Sequence of chain 1.A:
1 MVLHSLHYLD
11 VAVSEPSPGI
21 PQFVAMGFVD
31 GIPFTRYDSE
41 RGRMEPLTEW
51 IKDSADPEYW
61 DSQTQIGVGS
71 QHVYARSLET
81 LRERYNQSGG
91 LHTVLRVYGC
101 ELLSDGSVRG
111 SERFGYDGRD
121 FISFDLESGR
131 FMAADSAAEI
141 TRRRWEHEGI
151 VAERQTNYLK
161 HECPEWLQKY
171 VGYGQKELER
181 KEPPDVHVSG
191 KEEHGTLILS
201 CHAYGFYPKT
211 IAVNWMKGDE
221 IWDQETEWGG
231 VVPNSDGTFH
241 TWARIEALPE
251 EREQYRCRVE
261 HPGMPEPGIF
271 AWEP

Binding-site contacts:
Ligand atom CG contacts residue TYR74 of chain 1.A at 3.6 Å (hydrophobic).
Ligand atom O contacts residue TYR98 of chain 1.A at 3.4 Å (h-bond).
Ligand atom CB contacts residue GLN63 of chain 1.A at 3.5 Å.
Ligand atom O contacts residue THR141 of chain 1.A at 3.0 Å (h-bond).
Ligand atom CA contacts residue SER70 of chain 1.A at 3.5 Å.
Ligand atom N contacts residue GLN63 of chain 1.A at 3.5 Å (h-bond).
Ligand atom N contacts residue SER77 of chain 1.A at 3.3 Å (h-bond).
Ligand atom O contacts residue TRP145 of chain 1.A at 3.1 Å (h-bond).
Ligand atom CD1 contacts residue TYR158 of chain 1.A at 3.5 Å (hydrophobic).
Ligand atom N contacts residue ARG96 of chain 1.A at 3.5 Å (salt-bridge).
Ligand atom CG contacts residue TYR8 of chain 1.A at 3.5 Å (hydrophobic).
Ligand atom O contacts residue GLN63 of chain 1.A at 3.2 Å (h-bond).
Ligand atom OG1 contacts residue ARG154 of chain 1.A at 2.4 Å (salt-bridge).
Ligand atom CG2 contacts residue GLN63 of chain 1.A at 3.0 Å.
Ligand atom CG2 contacts residue TYR8 of chain 1.A at 3.5 Å (hydrophobic).
Ligand atom O contacts residue TYR8 of chain 1.A at 3.3 Å.
Ligand atom OG1 contacts residue TYR170 of chain 1.A at 2.5 Å (h-bond).
Ligand atom CD1 contacts residue GLN155 of chain 1.A at 3.2 Å.
Ligand atom O contacts residue ARG84 of chain 1.A at 3.3 Å (salt-bridge).
Ligand atom CB contacts residue TYR170 of chain 1.A at 3.0 Å (hydrophobic).
Ligand atom O contacts residue ARG154 of chain 1.A at 2.8 Å (salt-bridge).
Ligand atom OG1 contacts residue TYR8 of chain 1.A at 2.8 Å (h-bond).
Ligand atom CG2 contacts residue TYR170 of chain 1.A at 3.2 Å (hydrophobic).
Ligand atom OXT contacts residue THR80 of chain 1.A at 3.5 Å.
Ligand atom CA contacts residue ARG96 of chain 1.A at 3.4 Å.
Ligand atom O contacts residue ARG144 of chain 1.A at 3.0 Å (salt-bridge).
Ligand atom CA contacts residue TYR98 of chain 1.A at 3.4 Å (hydrophobic).
Ligand atom CG2 contacts residue TYR158 of chain 1.A at 3.5 Å (hydrophobic).
Ligand atom N contacts residue TRP166 of chain 1.A at 3.5 Å (h-bond).
Ligand atom CG contacts residue TYR98 of chain 1.A at 3.2 Å (hydrophobic).
Ligand atom CZ contacts residue PHE114 of chain 1.A at 3.4 Å (hydrophobic).
Ligand atom O contacts residue ARG144 of chain 1.A at 2.6 Å (salt-bridge).
Ligand atom CG2 contacts residue ARG144 of chain 1.A at 3.5 Å.
Ligand atom O contacts residue TYR158 of chain 1.A at 2.5 Å (h-bond).
Ligand atom CE contacts residue ILE66 of chain 1.A at 3.5 Å (hydrophobic).
Ligand atom O contacts residue ARG96 of chain 1.A at 3.0 Å (salt-bridge).
Ligand atom N contacts residue TYR98 of chain 1.A at 3.1 Å (h-bond).
Ligand atom CG contacts residue VAL151 of chain 1.A at 3.5 Å (hydrophobic).
Ligand atom CD contacts residue SER70 of chain 1.A at 3.3 Å.
Ligand atom O contacts residue ARG96 of chain 1.A at 3.4 Å (salt-bridge).

This small molecule binds to this protein.
Small molecule (SMILES): CC[C@H](C)[C@H](NC(=O)[C@H](CCSC)NC(=O)[C@@H](NC(=O)[C@@H](N)CCSC)[C@@H](C)O)C(=O)N[C@H](C(=O)N1CCC[C@H]1C(=O)N1CCC[C@H]1C(=O)N[C@H](C(=O)N[C@@H](Cc1ccccc1)C(=O)O)[C@@H](C)O)[C@@H](C)O